The small molecule below binds the protein below.
Small molecule (SMILES): Nc1nc2c(ncn2[C@@H]2O[C@H](CO[P](=O)(O)O[P](=O)(O)OP(O)(O)=S)[C@@H](O)[C@H]2O)c(=O)[nH]1

Binding-site contacts:
Ligand atom N2 contacts residue LEU296 of chain 1.C at 3.4 Å.
Ligand atom O2B contacts residue MG1 of chain 1.I at 2.5 Å.
Ligand atom O6 contacts residue ASN292 of chain 1.C at 3.1 Å (h-bond).
Ligand atom O1B contacts residue LYS53 of chain 1.C at 2.7 Å (salt-bridge).
Ligand atom O3A contacts residue GLU50 of chain 1.C at 3.4 Å.
Ligand atom O1A contacts residue GLY52 of chain 1.C at 3.2 Å.
Ligand atom O1B contacts residue GLU50 of chain 1.C at 3.6 Å (salt-bridge).
Ligand atom O2G contacts residue THR204 of chain 1.C at 3.1 Å (h-bond).
Ligand atom O2B contacts residue SER54 of chain 1.C at 3.0 Å (h-bond).
Ligand atom O2B contacts residue LYS53 of chain 1.C at 3.5 Å (salt-bridge).
Ligand atom O1A contacts residue LYS53 of chain 1.C at 3.3 Å (salt-bridge).
Ligand atom O3A contacts residue GLY52 of chain 1.C at 3.2 Å (h-bond).
Ligand atom N7 contacts residue ASN292 of chain 1.C at 2.8 Å (h-bond).
Ligand atom PG contacts residue MG1 of chain 1.I at 2.9 Å.
Ligand atom O3' contacts residue ARG199 of chain 1.C at 3.0 Å (salt-bridge).
Ligand atom O2' contacts residue LEU198 of chain 1.C at 3.1 Å (h-bond).
Ligand atom O1B contacts residue GLY52 of chain 1.C at 3.0 Å (h-bond).
Ligand atom O3B contacts residue GLU50 of chain 1.C at 3.1 Å (salt-bridge).
Ligand atom O6 contacts residue CYS365 of chain 1.C at 3.2 Å.
Ligand atom N7 contacts residue ALA366 of chain 1.C at 3.5 Å.
Ligand atom O1A contacts residue THR55 of chain 1.C at 3.1 Å (h-bond).
Ligand atom C2' contacts residue THR55 of chain 1.C at 3.5 Å.
Ligand atom O1B contacts residue SER51 of chain 1.C at 3.1 Å (h-bond).
Ligand atom O2' contacts residue VAL367 of chain 1.C at 3.5 Å.
Ligand atom O6 contacts residue LYS293 of chain 1.C at 3.4 Å.
Ligand atom N1 contacts residue ASP295 of chain 1.C at 3.1 Å (salt-bridge).
Ligand atom O4' contacts residue ASP173 of chain 1.C at 3.4 Å (salt-bridge).
Ligand atom O3B contacts residue MG1 of chain 1.I at 3.3 Å.
Ligand atom O3G contacts residue LYS53 of chain 1.C at 3.0 Å (salt-bridge).
Ligand atom O2G contacts residue MG1 of chain 1.I at 1.7 Å.
Ligand atom PB contacts residue MG1 of chain 1.I at 3.5 Å.
Ligand atom N1 contacts residue VAL367 of chain 1.C at 3.5 Å.
Ligand atom S1G contacts residue LEU203 of chain 1.C at 3.6 Å.
Ligand atom O6 contacts residue ALA366 of chain 1.C at 3.2 Å (h-bond).
Ligand atom O5' contacts residue GLY52 of chain 1.C at 3.4 Å.
Ligand atom O1A contacts residue SER54 of chain 1.C at 3.1 Å (h-bond).
Ligand atom O3G contacts residue GLY226 of chain 1.C at 2.9 Å (h-bond).
Ligand atom N2 contacts residue ASP295 of chain 1.C at 3.0 Å (salt-bridge).
Ligand atom PB contacts residue LYS53 of chain 1.C at 3.5 Å.
Ligand atom O2' contacts residue ARG199 of chain 1.C at 3.6 Å (salt-bridge).

Sequence of chain 1.C:
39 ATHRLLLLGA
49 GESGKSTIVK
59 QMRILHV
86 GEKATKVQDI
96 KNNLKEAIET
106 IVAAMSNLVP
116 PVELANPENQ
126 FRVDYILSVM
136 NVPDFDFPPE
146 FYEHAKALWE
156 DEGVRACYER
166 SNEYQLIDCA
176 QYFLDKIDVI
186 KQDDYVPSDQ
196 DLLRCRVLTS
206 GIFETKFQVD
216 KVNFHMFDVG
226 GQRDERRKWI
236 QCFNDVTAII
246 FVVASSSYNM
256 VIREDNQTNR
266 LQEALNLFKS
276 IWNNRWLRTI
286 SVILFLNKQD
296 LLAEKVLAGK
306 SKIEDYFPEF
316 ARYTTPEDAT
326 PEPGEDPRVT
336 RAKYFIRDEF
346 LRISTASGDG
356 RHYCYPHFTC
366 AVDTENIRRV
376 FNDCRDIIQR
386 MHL